Binding-site contacts:
Ligand atom C5 contacts residue ASN137 of chain 1.B at 3.7 Å.
Ligand atom C7 contacts residue GLU87 of chain 1.B at 3.2 Å.
Ligand atom O7 contacts residue GLU87 of chain 1.B at 3.0 Å (salt-bridge).
Ligand atom N2 contacts residue GLU87 of chain 1.B at 3.2 Å (salt-bridge).
Ligand atom C2 contacts residue GLU87 of chain 1.B at 4.2 Å.
Ligand atom O6 contacts residue SER139 of chain 1.B at 4.0 Å.
Ligand atom C4 contacts residue ASN137 of chain 1.B at 4.2 Å.
Ligand atom N2 contacts residue ASN137 of chain 1.B at 3.1 Å (h-bond).
Ligand atom C1 contacts residue GLU87 of chain 1.B at 4.1 Å.
Ligand atom O3 contacts residue ASN137 of chain 1.B at 4.2 Å.
Ligand atom O6 contacts residue HIS85 of chain 1.B at 3.9 Å.
Ligand atom C3 contacts residue ASN137 of chain 1.B at 3.8 Å.
Ligand atom C8 contacts residue GLU87 of chain 1.B at 4.3 Å.
Ligand atom C2 contacts residue ASN137 of chain 1.B at 2.4 Å.
Ligand atom O4 contacts residue GLU87 of chain 1.B at 4.2 Å.
Ligand atom C1 contacts residue ASN137 of chain 1.B at 1.5 Å.
Ligand atom C7 contacts residue ASN137 of chain 1.B at 3.8 Å.
Ligand atom C8 contacts residue ASN137 of chain 1.B at 3.8 Å.
Ligand atom O5 contacts residue ASN137 of chain 1.B at 2.5 Å (h-bond).

Sequence of chain 1.B:
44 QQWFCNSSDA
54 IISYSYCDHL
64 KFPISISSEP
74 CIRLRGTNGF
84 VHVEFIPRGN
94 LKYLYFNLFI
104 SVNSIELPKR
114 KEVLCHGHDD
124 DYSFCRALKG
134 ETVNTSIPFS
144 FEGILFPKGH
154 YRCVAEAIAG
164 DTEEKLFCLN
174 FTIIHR

The protein below binds the small molecule below.
Small molecule (SMILES): CC(=O)N[C@@H]1[C@@H](O)[C@H](O)[C@@H](CO)O[C@H]1O